This small molecule binds to this protein.
Small molecule (SMILES): CC(=O)N[C@@H]1[C@@H](O)[C@H](O)[C@@H](CO)O[C@H]1O

Sequence of chain 1.C:
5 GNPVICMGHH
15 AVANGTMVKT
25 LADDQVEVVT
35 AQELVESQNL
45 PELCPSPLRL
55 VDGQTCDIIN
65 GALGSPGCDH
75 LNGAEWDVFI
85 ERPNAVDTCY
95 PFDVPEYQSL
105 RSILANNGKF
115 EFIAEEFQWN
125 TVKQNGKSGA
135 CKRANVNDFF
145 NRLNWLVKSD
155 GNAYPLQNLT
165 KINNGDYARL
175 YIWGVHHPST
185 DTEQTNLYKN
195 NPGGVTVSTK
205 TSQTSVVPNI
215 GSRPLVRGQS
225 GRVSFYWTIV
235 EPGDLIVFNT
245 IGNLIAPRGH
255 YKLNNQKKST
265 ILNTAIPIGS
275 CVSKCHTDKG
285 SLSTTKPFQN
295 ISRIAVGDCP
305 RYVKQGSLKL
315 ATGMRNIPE

Binding-site contacts:
Ligand atom C1 contacts residue ASN162 of chain 1.C at 1.4 Å.
Ligand atom C8 contacts residue THR164 of chain 1.C at 3.2 Å.
Ligand atom C4 contacts residue ASN162 of chain 1.C at 4.3 Å.
Ligand atom O7 contacts residue LEU163 of chain 1.C at 4.3 Å.
Ligand atom O7 contacts residue VAL241 of chain 1.C at 3.9 Å.
Ligand atom C7 contacts residue THR164 of chain 1.C at 3.2 Å.
Ligand atom C2 contacts residue ASN162 of chain 1.C at 2.6 Å.
Ligand atom N2 contacts residue ASN162 of chain 1.C at 2.9 Å (h-bond).
Ligand atom O5 contacts residue ASN162 of chain 1.C at 2.4 Å (h-bond).
Ligand atom C8 contacts residue LEU163 of chain 1.C at 4.2 Å (hydrophobic).
Ligand atom C5 contacts residue ASN162 of chain 1.C at 3.7 Å.
Ligand atom C8 contacts residue ASN162 of chain 1.C at 3.2 Å.
Ligand atom C3 contacts residue ASN162 of chain 1.C at 3.9 Å.
Ligand atom O7 contacts residue ASN162 of chain 1.C at 2.8 Å (h-bond).
Ligand atom O7 contacts residue THR164 of chain 1.C at 2.7 Å (h-bond).
Ligand atom C7 contacts residue ASN162 of chain 1.C at 3.2 Å.